A protein and the small-molecule ligand that binds it are described below.
Small molecule (SMILES): CC(=O)CC[C@H](N)C(=O)O

Sequence of chain 1.B:
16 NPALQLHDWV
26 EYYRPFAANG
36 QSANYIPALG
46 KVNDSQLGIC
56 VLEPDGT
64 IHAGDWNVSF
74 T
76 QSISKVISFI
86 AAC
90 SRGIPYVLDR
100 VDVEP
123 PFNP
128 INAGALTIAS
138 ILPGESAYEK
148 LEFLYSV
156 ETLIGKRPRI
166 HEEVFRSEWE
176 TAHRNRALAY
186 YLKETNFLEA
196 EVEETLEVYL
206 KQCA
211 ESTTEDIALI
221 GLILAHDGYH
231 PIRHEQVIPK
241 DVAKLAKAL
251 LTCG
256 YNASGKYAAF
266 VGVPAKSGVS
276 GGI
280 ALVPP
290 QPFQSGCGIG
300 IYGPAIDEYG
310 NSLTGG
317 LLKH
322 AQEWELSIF

Binding-site contacts:
Ligand atom C contacts residue TYR40 of chain 1.B at 3.6 Å (hydrophobic).
Ligand atom CG contacts residue GLN76 of chain 1.B at 3.3 Å.
Ligand atom OXT contacts residue ASN180 of chain 1.B at 3.0 Å (h-bond).
Ligand atom OD contacts residue GLY273 of chain 1.B at 3.3 Å.
Ligand atom CA contacts residue GLU173 of chain 1.B at 3.8 Å.
Ligand atom N contacts residue GLU173 of chain 1.B at 2.6 Å (salt-bridge).
Ligand atom O contacts residue GLU173 of chain 1.B at 4.1 Å.
Ligand atom N contacts residue GLN76 of chain 1.B at 3.4 Å (h-bond).
Ligand atom N contacts residue TYR204 of chain 1.B at 3.9 Å.
Ligand atom CE contacts residue LYS80 of chain 1.B at 3.6 Å.
Ligand atom CA contacts residue GLN76 of chain 1.B at 3.7 Å.
Ligand atom CB contacts residue CYS208 of chain 1.B at 4.0 Å (hydrophobic).
Ligand atom C contacts residue ASN180 of chain 1.B at 3.9 Å.
Ligand atom CD contacts residue VAL274 of chain 1.B at 3.6 Å (hydrophobic).
Ligand atom N contacts residue CYS208 of chain 1.B at 3.4 Å (h-bond).
Ligand atom O contacts residue ASN129 of chain 1.B at 3.6 Å.
Ligand atom CA contacts residue TYR204 of chain 1.B at 3.8 Å (hydrophobic).
Ligand atom C contacts residue GLU173 of chain 1.B at 4.0 Å.
Ligand atom CD contacts residue SER77 of chain 1.B at 2.0 Å.
Ligand atom CD contacts residue GLN76 of chain 1.B at 3.8 Å.
Ligand atom OD contacts residue GLN76 of chain 1.B at 3.4 Å.
Ligand atom O contacts residue TYR40 of chain 1.B at 2.8 Å (h-bond).
Ligand atom C contacts residue TYR204 of chain 1.B at 3.6 Å (hydrophobic).
Ligand atom OXT contacts residue TYR204 of chain 1.B at 2.7 Å (h-bond).
Ligand atom OD contacts residue SER77 of chain 1.B at 2.5 Å (h-bond).
Ligand atom OD contacts residue VAL274 of chain 1.B at 2.8 Å (h-bond).
Ligand atom CG contacts residue VAL274 of chain 1.B at 3.4 Å (hydrophobic).
Ligand atom CE contacts residue TYR256 of chain 1.B at 2.5 Å (hydrophobic).
Ligand atom CB contacts residue TYR204 of chain 1.B at 3.4 Å (hydrophobic).
Ligand atom C contacts residue ASN129 of chain 1.B at 3.4 Å.
Ligand atom CG contacts residue SER77 of chain 1.B at 3.1 Å.
Ligand atom OD contacts residue TYR256 of chain 1.B at 2.6 Å (h-bond).
Ligand atom O contacts residue ASN180 of chain 1.B at 4.3 Å.
Ligand atom CB contacts residue GLN76 of chain 1.B at 3.9 Å.
Ligand atom CD contacts residue TYR256 of chain 1.B at 2.9 Å (hydrophobic).
Ligand atom CG contacts residue TYR40 of chain 1.B at 4.1 Å (hydrophobic).
Ligand atom CB contacts residue SER77 of chain 1.B at 3.5 Å.
Ligand atom CE contacts residue SER77 of chain 1.B at 1.3 Å.
Ligand atom CA contacts residue TYR40 of chain 1.B at 3.7 Å (hydrophobic).
Ligand atom OXT contacts residue ASN129 of chain 1.B at 2.6 Å (h-bond).